The protein below binds the small molecule below.
Small molecule (SMILES): CC(=O)N[C@H]1[C@H](O[C@H]2[C@H](O)[C@@H](NC(C)=O)CO[C@@H]2CO)O[C@H](CO)[C@@H](O)[C@@H]1O

Binding-site contacts:
Ligand atom O3 contacts residue NAG1 of chain 1.EA at 4.3 Å.
Ligand atom C8 contacts residue GLY335 of chain 1.K at 3.8 Å.
Ligand atom O7 contacts residue ASN355 of chain 1.K at 4.3 Å.
Ligand atom C4 contacts residue NAG2 of chain 1.EA at 3.5 Å.
Ligand atom C8 contacts residue SER333 of chain 1.K at 3.8 Å.
Ligand atom C2 contacts residue NAG2 of chain 1.EA at 4.3 Å.
Ligand atom C5 contacts residue ASN332 of chain 1.K at 3.7 Å.
Ligand atom C8 contacts residue ASN332 of chain 1.K at 4.3 Å.
Ligand atom O5 contacts residue ASN332 of chain 1.K at 2.4 Å (h-bond).
Ligand atom O5 contacts residue NAG2 of chain 1.EA at 4.3 Å.
Ligand atom C8 contacts residue THR341 of chain 1.K at 3.8 Å.
Ligand atom C3 contacts residue NAG2 of chain 1.EA at 3.3 Å.
Ligand atom O7 contacts residue ASN332 of chain 1.K at 2.7 Å (h-bond).
Ligand atom C1 contacts residue ASN332 of chain 1.K at 1.4 Å.
Ligand atom O5 contacts residue NAG1 of chain 1.EA at 4.3 Å.
Ligand atom C4 contacts residue ASN332 of chain 1.K at 4.2 Å.
Ligand atom C6 contacts residue NAG1 of chain 1.EA at 4.1 Å.
Ligand atom C7 contacts residue ASN332 of chain 1.K at 3.0 Å.
Ligand atom O3 contacts residue NAG2 of chain 1.EA at 4.3 Å.
Ligand atom C1 contacts residue NAG2 of chain 1.EA at 4.2 Å.
Ligand atom N2 contacts residue ASN332 of chain 1.K at 2.9 Å (h-bond).
Ligand atom C6 contacts residue NAG2 of chain 1.EA at 4.4 Å.
Ligand atom C5 contacts residue NAG2 of chain 1.EA at 3.4 Å.
Ligand atom C7 contacts residue SER333 of chain 1.K at 4.1 Å.
Ligand atom O4 contacts residue NAG2 of chain 1.EA at 3.1 Å (h-bond).
Ligand atom O7 contacts residue NAG1 of chain 1.EA at 3.6 Å.
Ligand atom N2 contacts residue SER333 of chain 1.K at 4.3 Å.
Ligand atom C3 contacts residue ASN332 of chain 1.K at 3.8 Å.
Ligand atom O6 contacts residue NAG1 of chain 1.NB at 4.0 Å.
Ligand atom C5 contacts residue NAG1 of chain 1.EA at 4.3 Å.
Ligand atom O6 contacts residue NAG1 of chain 1.EA at 3.5 Å (h-bond).
Ligand atom C7 contacts residue NAG1 of chain 1.EA at 4.3 Å.
Ligand atom C6 contacts residue NAG1 of chain 1.NB at 3.8 Å.
Ligand atom C2 contacts residue ASN332 of chain 1.K at 2.5 Å.

Sequence of chain 1.K:
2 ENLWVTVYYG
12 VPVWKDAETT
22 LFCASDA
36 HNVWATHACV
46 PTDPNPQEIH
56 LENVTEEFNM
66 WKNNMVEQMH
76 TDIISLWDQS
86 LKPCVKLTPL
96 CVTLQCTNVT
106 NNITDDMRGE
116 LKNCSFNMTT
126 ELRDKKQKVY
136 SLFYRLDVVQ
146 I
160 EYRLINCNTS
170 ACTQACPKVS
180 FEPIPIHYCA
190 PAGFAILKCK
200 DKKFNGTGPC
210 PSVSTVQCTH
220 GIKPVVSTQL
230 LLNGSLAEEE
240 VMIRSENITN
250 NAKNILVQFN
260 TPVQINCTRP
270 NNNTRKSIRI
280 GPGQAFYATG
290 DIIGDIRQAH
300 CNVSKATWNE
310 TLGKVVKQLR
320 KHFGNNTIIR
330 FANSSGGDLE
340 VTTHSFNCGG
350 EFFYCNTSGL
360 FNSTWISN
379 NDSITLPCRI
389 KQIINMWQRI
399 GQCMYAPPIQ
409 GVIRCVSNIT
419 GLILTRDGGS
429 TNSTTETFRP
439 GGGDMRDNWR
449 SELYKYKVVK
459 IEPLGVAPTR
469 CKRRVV